Sequence of chain 13.B:
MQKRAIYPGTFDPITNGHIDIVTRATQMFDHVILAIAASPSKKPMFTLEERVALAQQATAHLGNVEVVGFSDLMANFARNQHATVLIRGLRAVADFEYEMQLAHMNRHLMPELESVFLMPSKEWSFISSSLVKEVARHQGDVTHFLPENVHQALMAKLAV

A protein and the small-molecule ligand that binds it are described below.
Small molecule (SMILES): COc1ccc(Oc2cccc([C@@H](C)Nc3nc4n(n3)C(=O)CC(C)=N4)c2)cc1

Sequence of chain 3.B:
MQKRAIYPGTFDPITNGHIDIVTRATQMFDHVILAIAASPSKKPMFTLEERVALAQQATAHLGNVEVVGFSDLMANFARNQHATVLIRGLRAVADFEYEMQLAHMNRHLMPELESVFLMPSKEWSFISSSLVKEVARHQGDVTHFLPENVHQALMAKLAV

Binding-site contacts:
Ligand atom C19 contacts residue ASN106 of chain 13.B at 3.5 Å.
Ligand atom C9 contacts residue ALA37 of chain 13.B at 3.8 Å (hydrophobic).
Ligand atom C contacts residue GLU99 of chain 13.B at 3.7 Å.
Ligand atom C20 contacts residue LEU73 of chain 13.B at 3.7 Å (hydrophobic).
Ligand atom C8 contacts residue ALA37 of chain 13.B at 3.7 Å (hydrophobic).
Ligand atom N1 contacts residue HIS138 of chain 3.B at 3.7 Å.
Ligand atom O2 contacts residue GLU134 of chain 3.B at 3.6 Å.
Ligand atom C11 contacts residue ALA37 of chain 13.B at 3.8 Å (hydrophobic).
Ligand atom C12 contacts residue PHE70 of chain 13.B at 3.7 Å (hydrophobic).
Ligand atom N contacts residue HIS138 of chain 3.B at 3.8 Å.
Ligand atom C3 contacts residue PRO8 of chain 13.B at 3.6 Å (hydrophobic).
Ligand atom C15 contacts residue MET74 of chain 13.B at 3.8 Å (hydrophobic).
Ligand atom C7 contacts residue ALA37 of chain 13.B at 3.6 Å (hydrophobic).
Ligand atom C10 contacts residue SER39 of chain 13.B at 3.8 Å.
Ligand atom C contacts residue ASN106 of chain 13.B at 3.4 Å.
Ligand atom C12 contacts residue ALA37 of chain 13.B at 3.6 Å (hydrophobic).
Ligand atom C10 contacts residue ALA37 of chain 13.B at 3.8 Å (hydrophobic).
Ligand atom N4 contacts residue LEU73 of chain 13.B at 3.4 Å.
Ligand atom C14 contacts residue SER39 of chain 13.B at 3.4 Å.
Ligand atom O1 contacts residue PHE70 of chain 13.B at 3.7 Å.
Ligand atom C contacts residue ARG88 of chain 13.B at 3.4 Å.
Ligand atom C5 contacts residue MET74 of chain 13.B at 3.5 Å (hydrophobic).
Ligand atom O contacts residue ASN106 of chain 13.B at 3.1 Å (h-bond).
Ligand atom N contacts residue ASP72 of chain 13.B at 3.2 Å (salt-bridge).
Ligand atom C14 contacts residue ASP72 of chain 13.B at 3.4 Å.
Ligand atom O contacts residue MET74 of chain 13.B at 3.8 Å.
Ligand atom C5 contacts residue PG41 of chain 13.N at 3.8 Å.
Ligand atom N4 contacts residue MET74 of chain 13.B at 2.9 Å (h-bond).
Ligand atom C14 contacts residue SER71 of chain 13.B at 3.5 Å.
Ligand atom C contacts residue LEU102 of chain 13.B at 3.8 Å (hydrophobic).
Ligand atom C2 contacts residue ARG88 of chain 13.B at 3.6 Å.
Ligand atom N3 contacts residue LEU73 of chain 13.B at 3.5 Å.
Ligand atom C2 contacts residue PRO8 of chain 13.B at 3.8 Å (hydrophobic).
Ligand atom C9 contacts residue THR10 of chain 13.B at 3.7 Å.
Ligand atom C4 contacts residue PG41 of chain 13.N at 3.8 Å.
Ligand atom C9 contacts residue PG41 of chain 13.N at 3.7 Å.
Ligand atom C19 contacts residue VAL135 of chain 3.B at 3.8 Å (hydrophobic).
Ligand atom O2 contacts residue PG41 of chain 13.N at 3.4 Å (h-bond).
Ligand atom C1 contacts residue MET74 of chain 13.B at 3.7 Å (hydrophobic).
Ligand atom C6 contacts residue MET74 of chain 13.B at 3.8 Å (hydrophobic).